Binding-site contacts:
Ligand atom O1 contacts residue THR62 of chain 3.A at 3.1 Å.
Ligand atom C7 contacts residue ILE53 of chain 3.A at 3.7 Å (hydrophobic).
Ligand atom N contacts residue ILE53 of chain 3.A at 3.5 Å.
Ligand atom C6 contacts residue ILE53 of chain 3.A at 3.7 Å (hydrophobic).
Ligand atom C9 contacts residue THR62 of chain 3.A at 3.3 Å.
Ligand atom O contacts residue ILE53 of chain 3.A at 4.1 Å.
Ligand atom O contacts residue THR61 of chain 3.A at 3.0 Å (h-bond).
Ligand atom O1 contacts residue LYS60 of chain 3.A at 3.4 Å (salt-bridge).
Ligand atom N contacts residue LYS60 of chain 3.A at 2.9 Å (salt-bridge).
Ligand atom C7 contacts residue THR62 of chain 3.A at 3.4 Å.
Ligand atom C2 contacts residue ILE53 of chain 3.A at 4.3 Å (hydrophobic).
Ligand atom C4 contacts residue ILE53 of chain 3.A at 4.2 Å (hydrophobic).
Ligand atom C6 contacts residue THR62 of chain 3.A at 4.2 Å.
Ligand atom C9 contacts residue LYS60 of chain 3.A at 4.1 Å.
Ligand atom O1 contacts residue ILE53 of chain 3.A at 4.3 Å.
Ligand atom C8 contacts residue THR62 of chain 3.A at 4.3 Å.
Ligand atom C5 contacts residue ILE53 of chain 3.A at 3.9 Å (hydrophobic).
Ligand atom C9 contacts residue THR61 of chain 3.A at 3.8 Å.
Ligand atom C8 contacts residue ILE53 of chain 3.A at 3.9 Å (hydrophobic).
Ligand atom O contacts residue TYR52 of chain 3.A at 4.5 Å.
Ligand atom C8 contacts residue LYS60 of chain 3.A at 3.7 Å.
Ligand atom C7 contacts residue LYS60 of chain 3.A at 3.9 Å.
Ligand atom C9 contacts residue ILE53 of chain 3.A at 4.1 Å (hydrophobic).
Ligand atom N contacts residue THR62 of chain 3.A at 3.5 Å.
Ligand atom O contacts residue THR62 of chain 3.A at 4.2 Å.
Ligand atom O1 contacts residue THR61 of chain 3.A at 3.0 Å (h-bond).

Sequence of chain 3.A:
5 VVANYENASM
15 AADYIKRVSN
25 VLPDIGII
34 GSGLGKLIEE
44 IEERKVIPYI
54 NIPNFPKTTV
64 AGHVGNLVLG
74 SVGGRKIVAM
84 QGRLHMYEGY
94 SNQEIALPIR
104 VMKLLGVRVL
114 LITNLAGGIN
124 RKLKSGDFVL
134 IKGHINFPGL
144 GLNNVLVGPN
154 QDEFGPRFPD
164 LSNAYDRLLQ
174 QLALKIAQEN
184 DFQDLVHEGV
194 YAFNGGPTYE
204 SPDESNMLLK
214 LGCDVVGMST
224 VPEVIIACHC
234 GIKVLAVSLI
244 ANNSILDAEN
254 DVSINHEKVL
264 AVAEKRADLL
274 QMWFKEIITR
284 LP

This protein binds this small molecule.
Small molecule (SMILES): CCCCc1ccc(C(=O)O)nc1